Binding-site contacts:
Ligand atom C1 contacts residue CYS70 of chain 1.A at 4.2 Å (hydrophobic).
Ligand atom C8 contacts residue PRO37 of chain 1.A at 4.2 Å (hydrophobic).
Ligand atom C5 contacts residue CYS70 of chain 1.A at 3.6 Å (hydrophobic).
Ligand atom O5 contacts residue CYS70 of chain 1.A at 3.7 Å.
Ligand atom C8 contacts residue LEU35 of chain 1.A at 3.6 Å (hydrophobic).
Ligand atom O7 contacts residue ASN74 of chain 1.A at 2.8 Å (h-bond).
Ligand atom C6 contacts residue CYS57 of chain 1.A at 3.8 Å (hydrophobic).
Ligand atom C7 contacts residue CYS57 of chain 1.A at 4.0 Å (hydrophobic).
Ligand atom C2 contacts residue ASN74 of chain 1.A at 2.5 Å.
Ligand atom C3 contacts residue ASN74 of chain 1.A at 3.8 Å.
Ligand atom O7 contacts residue CYS57 of chain 1.A at 4.2 Å.
Ligand atom O7 contacts residue PRO37 of chain 1.A at 3.8 Å.
Ligand atom C8 contacts residue GLY55 of chain 1.A at 4.1 Å.
Ligand atom C5 contacts residue ASN74 of chain 1.A at 3.6 Å.
Ligand atom C6 contacts residue CYS70 of chain 1.A at 3.8 Å (hydrophobic).
Ligand atom C1 contacts residue ASN74 of chain 1.A at 1.4 Å.
Ligand atom C8 contacts residue ILE90 of chain 1.A at 3.7 Å (hydrophobic).
Ligand atom C4 contacts residue ASN74 of chain 1.A at 4.2 Å.
Ligand atom O6 contacts residue CYS70 of chain 1.A at 4.0 Å.
Ligand atom C6 contacts residue HIS73 of chain 1.A at 4.2 Å.
Ligand atom O5 contacts residue ASN74 of chain 1.A at 2.3 Å (h-bond).
Ligand atom O6 contacts residue GLY55 of chain 1.A at 4.5 Å.
Ligand atom C8 contacts residue ASN74 of chain 1.A at 4.3 Å.
Ligand atom C5 contacts residue CYS57 of chain 1.A at 3.9 Å (hydrophobic).
Ligand atom C8 contacts residue CYS57 of chain 1.A at 3.4 Å (hydrophobic).
Ligand atom O5 contacts residue HIS73 of chain 1.A at 3.8 Å.
Ligand atom C7 contacts residue ASN74 of chain 1.A at 3.1 Å.
Ligand atom O6 contacts residue HIS73 of chain 1.A at 2.9 Å.
Ligand atom N2 contacts residue ASN74 of chain 1.A at 2.9 Å (h-bond).

Sequence of chain 1.A:
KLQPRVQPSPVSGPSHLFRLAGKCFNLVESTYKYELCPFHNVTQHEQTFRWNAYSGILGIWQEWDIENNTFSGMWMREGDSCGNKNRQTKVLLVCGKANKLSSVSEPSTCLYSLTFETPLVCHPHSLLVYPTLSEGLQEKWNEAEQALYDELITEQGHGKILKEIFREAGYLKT

The small molecule below binds the protein below.
Small molecule (SMILES): CC(=O)N[C@H]1[C@H](O[C@H]2[C@H](O)[C@@H](NC(C)=O)CO[C@@H]2CO)O[C@H](CO)[C@@H](O[C@@H]2O[C@H](CO[C@H]3O[C@H](CO)[C@@H](O)[C@H](O[C@H]4O[C@H](CO)[C@@H](O)[C@H](O)[C@@H]4O)[C@@H]3O)[C@@H](O)[C@H](O[C@H]3O[C@H](CO)[C@@H](O)[C@H](O)[C@@H]3O)[C@@H]2O)[C@@H]1O